Sequence of chain 1.C:
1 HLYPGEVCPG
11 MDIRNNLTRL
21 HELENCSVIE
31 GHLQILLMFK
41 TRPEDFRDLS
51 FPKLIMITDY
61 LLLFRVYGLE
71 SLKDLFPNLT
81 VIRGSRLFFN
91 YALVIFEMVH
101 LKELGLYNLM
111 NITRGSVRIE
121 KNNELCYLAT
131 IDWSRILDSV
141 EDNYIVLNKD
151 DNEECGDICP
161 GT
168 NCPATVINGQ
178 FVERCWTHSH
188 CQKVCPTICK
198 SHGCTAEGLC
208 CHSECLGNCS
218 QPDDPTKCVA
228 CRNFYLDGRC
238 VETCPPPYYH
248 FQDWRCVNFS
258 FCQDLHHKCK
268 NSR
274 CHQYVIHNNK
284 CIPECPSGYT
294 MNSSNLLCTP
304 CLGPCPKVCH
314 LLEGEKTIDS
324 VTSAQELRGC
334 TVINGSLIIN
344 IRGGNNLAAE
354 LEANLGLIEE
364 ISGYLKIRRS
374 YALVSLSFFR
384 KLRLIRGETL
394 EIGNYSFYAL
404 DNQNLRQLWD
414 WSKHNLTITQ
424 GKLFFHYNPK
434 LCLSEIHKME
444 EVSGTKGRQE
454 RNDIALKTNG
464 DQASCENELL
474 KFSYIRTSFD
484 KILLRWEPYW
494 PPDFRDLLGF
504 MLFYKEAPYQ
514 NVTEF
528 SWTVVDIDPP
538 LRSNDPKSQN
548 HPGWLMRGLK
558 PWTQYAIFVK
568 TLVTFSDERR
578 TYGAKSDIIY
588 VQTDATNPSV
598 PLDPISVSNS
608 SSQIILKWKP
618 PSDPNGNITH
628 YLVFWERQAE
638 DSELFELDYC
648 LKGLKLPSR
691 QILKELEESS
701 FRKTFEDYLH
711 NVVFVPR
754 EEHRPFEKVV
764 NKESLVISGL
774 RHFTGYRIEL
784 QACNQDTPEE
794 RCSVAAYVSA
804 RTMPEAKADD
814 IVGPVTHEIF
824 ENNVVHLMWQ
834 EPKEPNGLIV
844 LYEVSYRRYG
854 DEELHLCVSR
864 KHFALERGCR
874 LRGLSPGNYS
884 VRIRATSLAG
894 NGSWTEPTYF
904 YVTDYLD

The protein below binds the small molecule below.
Small molecule (SMILES): CC(=O)N[C@@H]1[C@@H](O)[C@H](O)[C@@H](CO)O[C@H]1O

Binding-site contacts:
Ligand atom O7 contacts residue ASN337 of chain 1.C at 3.4 Å (h-bond).
Ligand atom C4 contacts residue ASN337 of chain 1.C at 4.3 Å.
Ligand atom C3 contacts residue ASN337 of chain 1.C at 3.8 Å.
Ligand atom C2 contacts residue ASN337 of chain 1.C at 2.5 Å.
Ligand atom O7 contacts residue HIS313 of chain 1.C at 4.1 Å.
Ligand atom C5 contacts residue ASN337 of chain 1.C at 3.8 Å.
Ligand atom C8 contacts residue HIS313 of chain 1.C at 3.5 Å.
Ligand atom C7 contacts residue HIS313 of chain 1.C at 4.0 Å.
Ligand atom C7 contacts residue ASN337 of chain 1.C at 3.4 Å.
Ligand atom O5 contacts residue ASN337 of chain 1.C at 2.4 Å (h-bond).
Ligand atom N2 contacts residue ASN337 of chain 1.C at 3.0 Å (h-bond).
Ligand atom C1 contacts residue ASN337 of chain 1.C at 1.4 Å.